The protein below binds the small molecule below.
Small molecule (SMILES): CN1CCC[C@@H]1CCn1cc(C2=C(c3c[nH]c4ccccc34)C(=O)NC2=O)c2ccccc21

Sequence of chain 1.A:
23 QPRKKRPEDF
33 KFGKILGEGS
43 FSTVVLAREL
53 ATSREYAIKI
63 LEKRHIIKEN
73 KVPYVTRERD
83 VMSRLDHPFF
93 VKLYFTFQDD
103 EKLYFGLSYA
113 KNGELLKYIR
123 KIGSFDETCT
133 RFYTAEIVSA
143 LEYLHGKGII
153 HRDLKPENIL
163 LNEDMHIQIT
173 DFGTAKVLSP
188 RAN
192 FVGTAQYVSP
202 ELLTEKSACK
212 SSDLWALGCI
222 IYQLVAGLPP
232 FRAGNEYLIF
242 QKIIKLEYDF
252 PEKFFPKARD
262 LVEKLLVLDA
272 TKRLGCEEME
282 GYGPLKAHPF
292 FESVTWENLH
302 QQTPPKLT

Binding-site contacts:
Ligand atom OAZ contacts residue VAL93 of chain 1.A at 3.6 Å.
Ligand atom CBG contacts residue GLU159 of chain 1.A at 3.2 Å.
Ligand atom CAJ contacts residue LEU162 of chain 1.A at 3.5 Å (hydrophobic).
Ligand atom CAI contacts residue LEU162 of chain 1.A at 3.4 Å (hydrophobic).
Ligand atom OAZ contacts residue LEU109 of chain 1.A at 3.5 Å.
Ligand atom OAX contacts residue ALA59 of chain 1.A at 3.7 Å.
Ligand atom CAW contacts residue THR172 of chain 1.A at 3.6 Å.
Ligand atom CAY contacts residue ASN160 of chain 1.A at 3.4 Å.
Ligand atom CAC contacts residue LEU109 of chain 1.A at 3.7 Å (hydrophobic).
Ligand atom OAX contacts residue SER110 of chain 1.A at 3.5 Å (h-bond).
Ligand atom NAH contacts residue THR172 of chain 1.A at 3.5 Å.
Ligand atom CBF contacts residue GLU116 of chain 1.A at 3.2 Å.
Ligand atom CBF contacts residue GLU159 of chain 1.A at 3.6 Å.
Ligand atom CAQ contacts residue GLY39 of chain 1.A at 3.6 Å.
Ligand atom CAA contacts residue LYS61 of chain 1.A at 3.5 Å.
Ligand atom CBA contacts residue GLU159 of chain 1.A at 3.5 Å.
Ligand atom CAY contacts residue GLU159 of chain 1.A at 3.8 Å.
Ligand atom CAV contacts residue SER110 of chain 1.A at 3.5 Å.
Ligand atom OAX contacts residue TYR111 of chain 1.A at 3.5 Å.
Ligand atom CAS contacts residue LEU38 of chain 1.A at 3.5 Å (hydrophobic).
Ligand atom NAU contacts residue LEU162 of chain 1.A at 3.6 Å.
Ligand atom CAG contacts residue THR172 of chain 1.A at 3.6 Å.
Ligand atom OAX contacts residue ALA112 of chain 1.A at 3.1 Å (h-bond).
Ligand atom CAR contacts residue GLY39 of chain 1.A at 3.3 Å.
Ligand atom NAU contacts residue SER110 of chain 1.A at 2.8 Å (h-bond).
Ligand atom CAF contacts residue ASP173 of chain 1.A at 3.8 Å.
Ligand atom CAD contacts residue THR172 of chain 1.A at 3.5 Å.
Ligand atom CBB contacts residue GLU116 of chain 1.A at 3.4 Å.
Ligand atom CAB contacts residue LYS61 of chain 1.A at 3.8 Å.
Ligand atom CAV contacts residue ALA59 of chain 1.A at 3.8 Å (hydrophobic).
Ligand atom CAC contacts residue THR172 of chain 1.A at 3.3 Å.
Ligand atom CAV contacts residue LEU162 of chain 1.A at 3.6 Å (hydrophobic).
Ligand atom OAZ contacts residue THR172 of chain 1.A at 3.1 Å (h-bond).
Ligand atom CAR contacts residue LEU38 of chain 1.A at 3.3 Å (hydrophobic).
Ligand atom NAU contacts residue ALA59 of chain 1.A at 3.8 Å.
Ligand atom CAT contacts residue LEU162 of chain 1.A at 3.4 Å (hydrophobic).
Ligand atom CBA contacts residue GLU116 of chain 1.A at 2.9 Å.
Ligand atom CAB contacts residue THR172 of chain 1.A at 3.6 Å.
Ligand atom CBE contacts residue GLU116 of chain 1.A at 2.7 Å.
Ligand atom CAE contacts residue THR172 of chain 1.A at 3.5 Å.